Sequence of chain 1.A:
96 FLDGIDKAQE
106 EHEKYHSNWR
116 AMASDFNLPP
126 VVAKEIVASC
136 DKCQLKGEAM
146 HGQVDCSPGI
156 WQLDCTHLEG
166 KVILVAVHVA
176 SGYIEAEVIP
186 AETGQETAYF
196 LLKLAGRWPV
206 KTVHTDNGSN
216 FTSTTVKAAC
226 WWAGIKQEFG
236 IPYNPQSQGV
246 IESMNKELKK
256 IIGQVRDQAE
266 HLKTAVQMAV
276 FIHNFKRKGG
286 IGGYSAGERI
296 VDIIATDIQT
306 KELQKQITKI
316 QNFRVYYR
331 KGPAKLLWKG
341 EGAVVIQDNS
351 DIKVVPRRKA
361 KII

This small molecule binds to this protein.
Small molecule (SMILES): Nc1c(C(=O)NCc2ccc(F)cc2F)c(=O)n(O)c2ncc(CCCCCCO)cc12

Binding-site contacts:
Ligand atom CAV contacts residue MG1 of chain 1.H at 2.5 Å.
Ligand atom CAV contacts residue GLU247 of chain 1.A at 3.3 Å.
Ligand atom NAU contacts residue MG1 of chain 1.H at 2.6 Å.
Ligand atom NAU contacts residue ASP159 of chain 1.A at 3.8 Å.
Ligand atom CAD contacts residue PRO240 of chain 1.A at 3.6 Å (hydrophobic).
Ligand atom CBD contacts residue TYR238 of chain 1.A at 3.5 Å (hydrophobic).
Ligand atom NAJ contacts residue GLU247 of chain 1.A at 3.6 Å.
Ligand atom OAW contacts residue MG1 of chain 1.H at 1.7 Å.
Ligand atom NAU contacts residue MG1 of chain 1.G at 2.6 Å.
Ligand atom FAH contacts residue GLU247 of chain 1.A at 2.9 Å.
Ligand atom OAW contacts residue ASP159 of chain 1.A at 3.7 Å.
Ligand atom NAS contacts residue MG1 of chain 1.G at 1.9 Å.
Ligand atom CAR contacts residue ASP211 of chain 1.A at 3.0 Å.
Ligand atom CBC contacts residue TYR238 of chain 1.A at 3.7 Å (hydrophobic).
Ligand atom CAE contacts residue PRO240 of chain 1.A at 3.6 Å (hydrophobic).
Ligand atom OAX contacts residue MG1 of chain 1.G at 1.9 Å.
Ligand atom NAS contacts residue ASP211 of chain 1.A at 2.4 Å (salt-bridge).
Ligand atom OAX contacts residue ASP211 of chain 1.A at 3.3 Å (salt-bridge).
Ligand atom CAF contacts residue GLN241 of chain 1.A at 3.7 Å.
Ligand atom FAG contacts residue GLN241 of chain 1.A at 2.9 Å.
Ligand atom CBB contacts residue ASN212 of chain 1.A at 3.8 Å.
Ligand atom CBC contacts residue ASN212 of chain 1.A at 3.5 Å.
Ligand atom OBE contacts residue PRO237 of chain 1.A at 3.8 Å.
Ligand atom CAM contacts residue MG1 of chain 1.H at 3.8 Å.
Ligand atom NAU contacts residue ASP211 of chain 1.A at 3.6 Å (salt-bridge).
Ligand atom CAT contacts residue MG1 of chain 1.G at 2.6 Å.
Ligand atom CAB contacts residue PRO240 of chain 1.A at 3.9 Å (hydrophobic).
Ligand atom CAR contacts residue MG1 of chain 1.G at 3.0 Å.
Ligand atom OAW contacts residue GLU247 of chain 1.A at 2.2 Å (salt-bridge).
Ligand atom CAT contacts residue ASP211 of chain 1.A at 3.2 Å.
Ligand atom NAU contacts residue GLU247 of chain 1.A at 3.4 Å (salt-bridge).
Ligand atom CBB contacts residue TYR238 of chain 1.A at 3.5 Å (hydrophobic).
Ligand atom OAX contacts residue MG1 of chain 1.H at 2.1 Å.
Ligand atom CBA contacts residue ASN212 of chain 1.A at 3.3 Å.
Ligand atom CAF contacts residue PRO240 of chain 1.A at 3.9 Å (hydrophobic).
Ligand atom OBE contacts residue ASN212 of chain 1.A at 3.7 Å.
Ligand atom OAX contacts residue GLU247 of chain 1.A at 2.9 Å (salt-bridge).
Ligand atom OAL contacts residue PRO240 of chain 1.A at 3.8 Å.
Ligand atom CAK contacts residue PRO240 of chain 1.A at 3.9 Å (hydrophobic).
Ligand atom OAX contacts residue ASP159 of chain 1.A at 2.6 Å (salt-bridge).